Sequence of chain 1.B:
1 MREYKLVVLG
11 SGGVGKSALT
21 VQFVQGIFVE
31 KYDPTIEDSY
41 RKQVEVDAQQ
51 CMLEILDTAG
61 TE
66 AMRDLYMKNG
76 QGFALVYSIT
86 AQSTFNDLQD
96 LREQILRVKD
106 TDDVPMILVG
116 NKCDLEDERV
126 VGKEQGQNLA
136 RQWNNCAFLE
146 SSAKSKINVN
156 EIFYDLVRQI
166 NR

Binding-site contacts:
Ligand atom O2B contacts residue GLY15 of chain 1.B at 3.1 Å (h-bond).
Ligand atom O2' contacts residue PHE28 of chain 1.B at 3.4 Å.
Ligand atom N3B contacts residue GLY13 of chain 1.B at 3.2 Å (h-bond).
Ligand atom C3' contacts residue GLU30 of chain 1.B at 3.6 Å.
Ligand atom C8 contacts residue GLY15 of chain 1.B at 3.6 Å.
Ligand atom O4' contacts residue LYS117 of chain 1.B at 3.2 Å (salt-bridge).
Ligand atom O2G contacts residue GLY60 of chain 1.B at 2.9 Å (h-bond).
Ligand atom O6 contacts residue SER147 of chain 1.B at 3.5 Å.
Ligand atom PB contacts residue MG1 of chain 1.D at 3.1 Å.
Ligand atom O6 contacts residue ASP119 of chain 1.B at 3.5 Å (salt-bridge).
Ligand atom O2B contacts residue LYS16 of chain 1.B at 2.8 Å (salt-bridge).
Ligand atom O2G contacts residue LYS16 of chain 1.B at 2.6 Å (salt-bridge).
Ligand atom C8 contacts residue ALA18 of chain 1.B at 3.4 Å (hydrophobic).
Ligand atom O1G contacts residue THR35 of chain 1.B at 2.9 Å (h-bond).
Ligand atom O6 contacts residue ALA148 of chain 1.B at 2.9 Å (h-bond).
Ligand atom O1A contacts residue GLY15 of chain 1.B at 3.3 Å.
Ligand atom O2' contacts residue VAL29 of chain 1.B at 2.6 Å (h-bond).
Ligand atom O2' contacts residue GLU30 of chain 1.B at 3.0 Å (salt-bridge).
Ligand atom O3G contacts residue PRO34 of chain 1.B at 3.3 Å.
Ligand atom O1A contacts residue SER17 of chain 1.B at 3.3 Å.
Ligand atom O2B contacts residue VAL14 of chain 1.B at 3.4 Å (h-bond).
Ligand atom PG contacts residue MG1 of chain 1.D at 3.2 Å.
Ligand atom O6 contacts residue ASN116 of chain 1.B at 3.4 Å (h-bond).
Ligand atom N3B contacts residue TYR32 of chain 1.B at 3.6 Å.
Ligand atom N3B contacts residue MG1 of chain 1.D at 3.4 Å.
Ligand atom N7 contacts residue ASN116 of chain 1.B at 3.1 Å (h-bond).
Ligand atom N7 contacts residue ALA18 of chain 1.B at 3.4 Å.
Ligand atom N2 contacts residue LEU120 of chain 1.B at 3.6 Å.
Ligand atom O1B contacts residue MG1 of chain 1.D at 2.0 Å.
Ligand atom N1 contacts residue ASP119 of chain 1.B at 2.9 Å (salt-bridge).
Ligand atom C5' contacts residue GLY13 of chain 1.B at 3.6 Å.
Ligand atom O1G contacts residue MG1 of chain 1.D at 2.1 Å.
Ligand atom O3' contacts residue GLU30 of chain 1.B at 2.8 Å (salt-bridge).
Ligand atom O1B contacts residue SER17 of chain 1.B at 2.9 Å (h-bond).
Ligand atom O6 contacts residue LYS117 of chain 1.B at 3.5 Å.
Ligand atom O3A contacts residue GLY15 of chain 1.B at 3.2 Å (h-bond).
Ligand atom N2 contacts residue ASP119 of chain 1.B at 3.0 Å (salt-bridge).
Ligand atom C2' contacts residue VAL29 of chain 1.B at 3.3 Å (hydrophobic).
Ligand atom O1A contacts residue ALA18 of chain 1.B at 2.8 Å (h-bond).
Ligand atom O2G contacts residue GLY12 of chain 1.B at 3.6 Å.

This small molecule binds to this protein.
Small molecule (SMILES): Nc1nc2c(ncn2[C@@H]2O[C@H](CO[P](=O)(O)O[P](=O)(O)NP(=O)(O)O)[C@@H](O)[C@H]2O)c(=O)[nH]1

Sequence of chain 1.A:
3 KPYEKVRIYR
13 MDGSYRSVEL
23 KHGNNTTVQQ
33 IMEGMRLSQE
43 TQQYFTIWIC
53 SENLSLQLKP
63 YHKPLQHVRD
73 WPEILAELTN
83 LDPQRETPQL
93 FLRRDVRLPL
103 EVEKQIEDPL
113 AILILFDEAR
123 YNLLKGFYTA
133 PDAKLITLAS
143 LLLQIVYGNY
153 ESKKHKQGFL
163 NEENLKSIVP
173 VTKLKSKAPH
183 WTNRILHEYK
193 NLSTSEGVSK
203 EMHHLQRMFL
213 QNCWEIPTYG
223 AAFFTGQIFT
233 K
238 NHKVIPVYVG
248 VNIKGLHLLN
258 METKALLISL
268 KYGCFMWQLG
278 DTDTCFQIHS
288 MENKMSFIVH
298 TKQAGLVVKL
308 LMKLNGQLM